This small molecule binds to this protein.
Small molecule (SMILES): CC(=O)N[C@@H]1[C@@H](O)[C@H](O)[C@@H](CO)O[C@H]1O

Sequence of chain 49.C:
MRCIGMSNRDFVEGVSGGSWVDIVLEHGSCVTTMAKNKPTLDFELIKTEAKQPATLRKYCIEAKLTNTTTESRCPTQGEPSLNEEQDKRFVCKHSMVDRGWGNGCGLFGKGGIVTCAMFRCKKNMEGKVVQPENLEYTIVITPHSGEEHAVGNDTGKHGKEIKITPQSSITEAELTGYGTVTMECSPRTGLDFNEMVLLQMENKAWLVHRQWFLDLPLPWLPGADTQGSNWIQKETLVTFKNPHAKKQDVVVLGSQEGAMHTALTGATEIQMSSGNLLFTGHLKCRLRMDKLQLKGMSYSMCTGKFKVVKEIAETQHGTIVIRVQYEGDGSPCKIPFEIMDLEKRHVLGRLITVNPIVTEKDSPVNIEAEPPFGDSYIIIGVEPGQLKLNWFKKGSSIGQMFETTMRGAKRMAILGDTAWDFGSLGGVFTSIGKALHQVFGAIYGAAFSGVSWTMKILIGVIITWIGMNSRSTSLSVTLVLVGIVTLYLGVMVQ

Sequence of chain 49.A:
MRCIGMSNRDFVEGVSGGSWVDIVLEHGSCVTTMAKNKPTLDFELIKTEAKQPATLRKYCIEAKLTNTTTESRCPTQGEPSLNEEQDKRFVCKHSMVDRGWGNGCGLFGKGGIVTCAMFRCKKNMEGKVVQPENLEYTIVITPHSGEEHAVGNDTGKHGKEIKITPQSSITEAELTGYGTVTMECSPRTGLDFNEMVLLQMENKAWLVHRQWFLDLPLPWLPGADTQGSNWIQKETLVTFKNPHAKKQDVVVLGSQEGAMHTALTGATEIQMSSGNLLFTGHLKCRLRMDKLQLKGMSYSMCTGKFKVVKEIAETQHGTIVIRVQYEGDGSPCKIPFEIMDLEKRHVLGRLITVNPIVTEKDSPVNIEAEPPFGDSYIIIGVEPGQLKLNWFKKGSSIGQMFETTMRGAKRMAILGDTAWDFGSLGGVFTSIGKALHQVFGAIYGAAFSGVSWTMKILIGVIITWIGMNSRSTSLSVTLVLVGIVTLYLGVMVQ

Binding-site contacts:
Ligand atom O7 contacts residue GLY102 of chain 49.A at 3.0 Å (h-bond).
Ligand atom C3 contacts residue ASN153 of chain 49.C at 3.8 Å.
Ligand atom C1 contacts residue HIS158 of chain 49.C at 4.1 Å.
Ligand atom C8 contacts residue ASN153 of chain 49.C at 4.0 Å.
Ligand atom O3 contacts residue HIS149 of chain 49.C at 4.0 Å.
Ligand atom C1 contacts residue ASN153 of chain 49.C at 1.4 Å.
Ligand atom C2 contacts residue ASN153 of chain 49.C at 2.5 Å.
Ligand atom C8 contacts residue HIS149 of chain 49.C at 3.7 Å.
Ligand atom C7 contacts residue GLY102 of chain 49.A at 4.1 Å.
Ligand atom C5 contacts residue LYS157 of chain 49.C at 3.9 Å.
Ligand atom C5 contacts residue HIS149 of chain 49.C at 4.2 Å.
Ligand atom O5 contacts residue THR155 of chain 49.C at 4.5 Å.
Ligand atom O5 contacts residue HIS149 of chain 49.C at 3.5 Å.
Ligand atom C1 contacts residue HIS149 of chain 49.C at 3.4 Å.
Ligand atom C2 contacts residue HIS149 of chain 49.C at 3.6 Å.
Ligand atom O6 contacts residue LYS157 of chain 49.C at 3.2 Å (salt-bridge).
Ligand atom C6 contacts residue LYS157 of chain 49.C at 3.6 Å.
Ligand atom C8 contacts residue TRP101 of chain 49.A at 4.4 Å (hydrophobic).
Ligand atom O5 contacts residue HIS158 of chain 49.C at 3.1 Å.
Ligand atom N2 contacts residue HIS149 of chain 49.C at 4.2 Å.
Ligand atom C4 contacts residue HIS149 of chain 49.C at 4.0 Å.
Ligand atom O7 contacts residue TRP101 of chain 49.A at 3.8 Å.
Ligand atom C5 contacts residue ASN153 of chain 49.C at 3.7 Å.
Ligand atom C3 contacts residue HIS149 of chain 49.C at 4.3 Å.
Ligand atom C7 contacts residue ASN153 of chain 49.C at 3.6 Å.
Ligand atom C1 contacts residue THR155 of chain 49.C at 3.8 Å.
Ligand atom N2 contacts residue ASN153 of chain 49.C at 2.9 Å (h-bond).
Ligand atom C6 contacts residue HIS158 of chain 49.C at 3.7 Å.
Ligand atom O5 contacts residue ASN153 of chain 49.C at 2.4 Å (h-bond).
Ligand atom C4 contacts residue ASN153 of chain 49.C at 4.2 Å.
Ligand atom O7 contacts residue ASN153 of chain 49.C at 4.5 Å.
Ligand atom C7 contacts residue HIS149 of chain 49.C at 4.3 Å.
Ligand atom C5 contacts residue HIS158 of chain 49.C at 4.0 Å.
Ligand atom O4 contacts residue LYS157 of chain 49.C at 4.5 Å.